Sequence of chain 1.C:
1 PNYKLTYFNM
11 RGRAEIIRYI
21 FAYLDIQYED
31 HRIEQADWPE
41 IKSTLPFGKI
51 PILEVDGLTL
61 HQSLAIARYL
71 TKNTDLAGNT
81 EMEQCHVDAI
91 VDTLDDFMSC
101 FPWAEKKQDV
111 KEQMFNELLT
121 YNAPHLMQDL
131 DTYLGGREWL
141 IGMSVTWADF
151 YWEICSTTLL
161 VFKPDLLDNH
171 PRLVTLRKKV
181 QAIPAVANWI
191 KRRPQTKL

Binding-site contacts:
Ligand atom O4 contacts residue MET10 of chain 1.C at 3.6 Å.
Ligand atom C4 contacts residue MET98 of chain 1.C at 3.8 Å (hydrophobic).
Ligand atom C2 contacts residue MET98 of chain 1.C at 3.6 Å (hydrophobic).
Ligand atom O2 contacts residue TRP103 of chain 1.C at 3.3 Å.
Ligand atom C3 contacts residue CYS155 of chain 1.C at 3.7 Å (hydrophobic).
Ligand atom C11 contacts residue TRP103 of chain 1.C at 3.2 Å (hydrophobic).
Ligand atom C4 contacts residue GLY12 of chain 1.C at 4.0 Å.
Ligand atom C12 contacts residue TRP103 of chain 1.C at 3.2 Å (hydrophobic).
Ligand atom C3 contacts residue MET98 of chain 1.C at 3.7 Å (hydrophobic).
Ligand atom N2 contacts residue TRP103 of chain 1.C at 3.2 Å.
Ligand atom O7 contacts residue TRP103 of chain 1.C at 4.0 Å.
Ligand atom C13 contacts residue TRP103 of chain 1.C at 3.9 Å (hydrophobic).
Ligand atom N2 contacts residue ARG13 of chain 1.C at 3.8 Å.
Ligand atom O8 contacts residue LYS49 of chain 1.C at 3.4 Å.
Ligand atom O7 contacts residue ARG13 of chain 1.C at 2.8 Å (salt-bridge).
Ligand atom O3 contacts residue TRP103 of chain 1.C at 3.8 Å.
Ligand atom C1 contacts residue ARG13 of chain 1.C at 4.0 Å.
Ligand atom C18 contacts residue ARG13 of chain 1.C at 3.8 Å.
Ligand atom C14 contacts residue TRP103 of chain 1.C at 3.8 Å (hydrophobic).
Ligand atom C3 contacts residue TYR151 of chain 1.C at 3.6 Å (hydrophobic).
Ligand atom N1 contacts residue MET10 of chain 1.C at 3.9 Å.
Ligand atom O1 contacts residue GLY12 of chain 1.C at 3.1 Å.
Ligand atom O6 contacts residue LYS49 of chain 1.C at 3.4 Å.
Ligand atom C9 contacts residue TRP103 of chain 1.C at 3.8 Å (hydrophobic).
Ligand atom N1 contacts residue LEU198 of chain 1.C at 3.9 Å.
Ligand atom C19 contacts residue TRP103 of chain 1.C at 3.6 Å (hydrophobic).
Ligand atom S2 contacts residue LYS49 of chain 1.C at 4.0 Å.
Ligand atom C19 contacts residue ARG13 of chain 1.C at 3.9 Å.
Ligand atom C2 contacts residue TYR151 of chain 1.C at 3.8 Å (hydrophobic).
Ligand atom C7 contacts residue GLY12 of chain 1.C at 3.5 Å.
Ligand atom C5 contacts residue MET98 of chain 1.C at 4.0 Å (hydrophobic).
Ligand atom O3 contacts residue LEU198 of chain 1.C at 3.9 Å.
Ligand atom C20 contacts residue TRP103 of chain 1.C at 3.9 Å (hydrophobic).
Ligand atom C8 contacts residue TRP103 of chain 1.C at 3.9 Å (hydrophobic).
Ligand atom C6 contacts residue GLY12 of chain 1.C at 3.9 Å.
Ligand atom C5 contacts residue GLY12 of chain 1.C at 3.7 Å.
Ligand atom C10 contacts residue TRP103 of chain 1.C at 3.6 Å (hydrophobic).
Ligand atom O1 contacts residue LEU198 of chain 1.C at 3.8 Å.
Ligand atom C20 contacts residue ARG13 of chain 1.C at 3.5 Å.
Ligand atom S1 contacts residue TRP103 of chain 1.C at 3.7 Å.

The small molecule below binds the protein below.
Small molecule (SMILES): Nc1c(S(=O)(=O)O)cc(Nc2ccc(S(N)(=O)=O)cc2)c2c1C(=O)c1ccccc1C2=O